Sequence of chain 5.T:
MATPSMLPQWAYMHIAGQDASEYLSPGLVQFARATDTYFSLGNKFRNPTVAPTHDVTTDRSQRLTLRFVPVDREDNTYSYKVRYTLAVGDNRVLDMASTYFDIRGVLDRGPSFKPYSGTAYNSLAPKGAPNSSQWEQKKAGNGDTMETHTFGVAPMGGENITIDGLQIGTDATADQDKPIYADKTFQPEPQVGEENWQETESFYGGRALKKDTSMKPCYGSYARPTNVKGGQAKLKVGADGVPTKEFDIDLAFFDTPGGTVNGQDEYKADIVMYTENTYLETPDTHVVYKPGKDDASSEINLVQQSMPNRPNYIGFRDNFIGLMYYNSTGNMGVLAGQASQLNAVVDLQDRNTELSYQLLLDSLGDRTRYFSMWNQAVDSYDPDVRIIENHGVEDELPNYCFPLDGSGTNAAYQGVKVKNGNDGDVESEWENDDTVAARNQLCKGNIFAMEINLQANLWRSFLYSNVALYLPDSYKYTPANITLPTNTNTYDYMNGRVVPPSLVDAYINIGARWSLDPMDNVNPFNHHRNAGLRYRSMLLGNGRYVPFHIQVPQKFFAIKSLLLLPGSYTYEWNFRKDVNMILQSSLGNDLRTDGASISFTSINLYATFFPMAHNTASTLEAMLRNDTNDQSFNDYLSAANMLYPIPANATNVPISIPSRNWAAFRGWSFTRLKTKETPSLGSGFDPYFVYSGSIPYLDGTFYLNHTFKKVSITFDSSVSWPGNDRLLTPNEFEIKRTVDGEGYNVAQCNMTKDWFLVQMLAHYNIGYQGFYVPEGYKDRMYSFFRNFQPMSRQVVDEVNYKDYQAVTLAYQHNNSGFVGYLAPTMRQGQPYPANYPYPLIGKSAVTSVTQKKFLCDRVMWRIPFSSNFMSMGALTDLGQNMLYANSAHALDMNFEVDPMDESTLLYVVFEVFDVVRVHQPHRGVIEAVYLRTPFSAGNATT

Binding-site contacts:
Ligand atom O contacts residue TYR636 of chain 5.T at 3.1 Å (h-bond).
Ligand atom CB contacts residue GLY42 of chain 5.U at 3.7 Å.
Ligand atom N contacts residue ASN47 of chain 5.U at 3.8 Å.
Ligand atom CD1 contacts residue ALA20 of chain 5.U at 3.7 Å (hydrophobic).
Ligand atom OD2 contacts residue PRO864 of chain 5.T at 3.7 Å.
Ligand atom CZ contacts residue ASN634 of chain 5.T at 3.8 Å.
Ligand atom N contacts residue ARG46 of chain 5.U at 3.5 Å (salt-bridge).
Ligand atom O contacts residue TYR636 of chain 5.T at 3.5 Å (h-bond).
Ligand atom CA contacts residue TYR636 of chain 5.T at 3.7 Å (hydrophobic).
Ligand atom OD1 contacts residue ARG862 of chain 5.T at 3.1 Å.
Ligand atom O contacts residue ARG46 of chain 5.U at 3.5 Å (salt-bridge).
Ligand atom O contacts residue GLY42 of chain 5.U at 2.9 Å (h-bond).
Ligand atom CD1 contacts residue ASN634 of chain 5.T at 3.6 Å.
Ligand atom CB contacts residue GLY42 of chain 5.U at 3.5 Å.
Ligand atom CA contacts residue GLY42 of chain 5.U at 3.6 Å.
Ligand atom C contacts residue GLU911 of chain 5.T at 3.3 Å.
Ligand atom CB contacts residue PHE45 of chain 5.U at 3.3 Å (hydrophobic).
Ligand atom CA contacts residue ASN47 of chain 5.U at 3.8 Å.
Ligand atom CG2 contacts residue TYR636 of chain 5.T at 3.4 Å (hydrophobic).
Ligand atom C contacts residue GLY42 of chain 5.U at 3.5 Å.
Ligand atom CA contacts residue PHE45 of chain 5.U at 3.6 Å (hydrophobic).
Ligand atom CE1 contacts residue ASN634 of chain 5.T at 3.4 Å.
Ligand atom O contacts residue GLU911 of chain 5.T at 3.1 Å (salt-bridge).
Ligand atom ND2 contacts residue ARG666 of chain 5.T at 3.4 Å (salt-bridge).
Ligand atom OD2 contacts residue SER871 of chain 5.T at 3.2 Å (h-bond).
Ligand atom CD1 contacts residue SER21 of chain 5.U at 3.6 Å.
Ligand atom CZ contacts residue PHE633 of chain 5.T at 3.7 Å (hydrophobic).
Ligand atom O contacts residue ARG666 of chain 5.T at 3.1 Å (salt-bridge).
Ligand atom N contacts residue SER871 of chain 5.T at 3.5 Å (h-bond).
Ligand atom N contacts residue TYR636 of chain 5.T at 3.8 Å.
Ligand atom CG2 contacts residue LEU637 of chain 5.T at 3.8 Å (hydrophobic).
Ligand atom OD1 contacts residue ALA874 of chain 5.T at 3.7 Å.
Ligand atom N contacts residue PHE45 of chain 5.U at 3.4 Å (h-bond).
Ligand atom O contacts residue ASN47 of chain 5.U at 3.3 Å (h-bond).
Ligand atom CD1 contacts residue LEU637 of chain 5.T at 3.7 Å (hydrophobic).
Ligand atom N contacts residue GLY42 of chain 5.U at 3.2 Å (h-bond).
Ligand atom CG1 contacts residue GLU911 of chain 5.T at 3.7 Å.
Ligand atom OD1 contacts residue ALA762 of chain 5.T at 3.5 Å.
Ligand atom CD1 contacts residue ARG33 of chain 5.U at 3.8 Å.
Ligand atom CA contacts residue GLU911 of chain 5.T at 3.8 Å.

A small-molecule ligand and the protein it binds are described below.
Small molecule (SMILES): CC[C@H](C)[C@H](NC(=O)[C@@H](N)CC(=O)O)C(=O)N[C@@H](CC(N)=O)C(=O)N[C@@H](Cc1ccccc1)C(=O)N[C@@H](CO)C(=O)N[C@@H](CO)C(=O)N[C@H](C=O)CC(C)C

Sequence of chain 5.U:
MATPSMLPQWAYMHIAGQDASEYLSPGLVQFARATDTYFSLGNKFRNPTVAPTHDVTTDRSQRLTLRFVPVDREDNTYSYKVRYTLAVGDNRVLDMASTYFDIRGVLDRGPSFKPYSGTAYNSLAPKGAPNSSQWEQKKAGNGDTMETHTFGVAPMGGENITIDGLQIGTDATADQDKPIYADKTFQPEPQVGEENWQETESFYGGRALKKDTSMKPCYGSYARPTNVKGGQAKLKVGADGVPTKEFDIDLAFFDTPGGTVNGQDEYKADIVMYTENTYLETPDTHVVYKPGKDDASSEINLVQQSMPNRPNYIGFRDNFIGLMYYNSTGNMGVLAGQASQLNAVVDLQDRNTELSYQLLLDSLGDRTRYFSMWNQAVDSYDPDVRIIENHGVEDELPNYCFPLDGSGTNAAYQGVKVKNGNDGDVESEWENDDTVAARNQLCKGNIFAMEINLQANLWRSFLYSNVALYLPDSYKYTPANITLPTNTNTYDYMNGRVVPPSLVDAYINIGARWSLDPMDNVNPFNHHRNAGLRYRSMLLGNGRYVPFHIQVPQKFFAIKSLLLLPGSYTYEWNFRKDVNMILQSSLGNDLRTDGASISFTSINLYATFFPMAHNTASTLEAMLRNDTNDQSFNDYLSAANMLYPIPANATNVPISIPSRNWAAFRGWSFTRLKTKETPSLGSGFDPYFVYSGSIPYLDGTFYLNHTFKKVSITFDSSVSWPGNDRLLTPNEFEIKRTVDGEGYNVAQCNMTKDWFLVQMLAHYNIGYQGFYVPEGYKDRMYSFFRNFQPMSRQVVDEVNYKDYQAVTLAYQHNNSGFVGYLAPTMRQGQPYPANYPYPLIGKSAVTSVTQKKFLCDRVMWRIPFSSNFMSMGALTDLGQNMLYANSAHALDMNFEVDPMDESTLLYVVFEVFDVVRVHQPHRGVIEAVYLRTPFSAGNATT